Binding-site contacts:
Ligand atom C8 contacts residue GLY21 of chain 1.B at 4.0 Å.
Ligand atom C1 contacts residue ASN25 of chain 1.B at 1.5 Å.
Ligand atom O7 contacts residue VAL49 of chain 1.B at 4.5 Å.
Ligand atom C7 contacts residue GLY21 of chain 1.B at 4.2 Å.
Ligand atom C3 contacts residue ASN25 of chain 1.B at 3.8 Å.
Ligand atom C4 contacts residue ASN25 of chain 1.B at 4.3 Å.
Ligand atom C8 contacts residue PHE24 of chain 1.B at 4.1 Å (hydrophobic).
Ligand atom C5 contacts residue ASN25 of chain 1.B at 3.8 Å.
Ligand atom O7 contacts residue GLY21 of chain 1.B at 4.2 Å.
Ligand atom C8 contacts residue LEU50 of chain 1.B at 4.3 Å (hydrophobic).
Ligand atom C7 contacts residue ASN25 of chain 1.B at 3.8 Å.
Ligand atom N2 contacts residue ASN25 of chain 1.B at 2.8 Å (h-bond).
Ligand atom O5 contacts residue ASN25 of chain 1.B at 2.5 Å (h-bond).
Ligand atom O7 contacts residue ASN25 of chain 1.B at 4.3 Å.
Ligand atom C2 contacts residue ASN25 of chain 1.B at 2.5 Å.

Sequence of chain 1.B:
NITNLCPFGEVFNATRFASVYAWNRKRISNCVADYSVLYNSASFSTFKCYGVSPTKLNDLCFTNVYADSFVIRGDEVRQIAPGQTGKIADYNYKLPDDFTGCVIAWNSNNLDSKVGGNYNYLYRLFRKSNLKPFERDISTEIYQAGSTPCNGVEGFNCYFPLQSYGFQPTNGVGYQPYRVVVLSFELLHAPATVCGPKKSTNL

A protein and the small-molecule ligand that binds it are described below.
Small molecule (SMILES): CC(=O)N[C@@H]1[C@@H](O)[C@H](O)[C@@H](CO)O[C@H]1O